This small molecule binds to this protein.
Small molecule (SMILES): CC(=O)N[C@@H]1[C@@H](O)[C@H](O)[C@@H](CO)O[C@H]1O

Sequence of chain 1.A:
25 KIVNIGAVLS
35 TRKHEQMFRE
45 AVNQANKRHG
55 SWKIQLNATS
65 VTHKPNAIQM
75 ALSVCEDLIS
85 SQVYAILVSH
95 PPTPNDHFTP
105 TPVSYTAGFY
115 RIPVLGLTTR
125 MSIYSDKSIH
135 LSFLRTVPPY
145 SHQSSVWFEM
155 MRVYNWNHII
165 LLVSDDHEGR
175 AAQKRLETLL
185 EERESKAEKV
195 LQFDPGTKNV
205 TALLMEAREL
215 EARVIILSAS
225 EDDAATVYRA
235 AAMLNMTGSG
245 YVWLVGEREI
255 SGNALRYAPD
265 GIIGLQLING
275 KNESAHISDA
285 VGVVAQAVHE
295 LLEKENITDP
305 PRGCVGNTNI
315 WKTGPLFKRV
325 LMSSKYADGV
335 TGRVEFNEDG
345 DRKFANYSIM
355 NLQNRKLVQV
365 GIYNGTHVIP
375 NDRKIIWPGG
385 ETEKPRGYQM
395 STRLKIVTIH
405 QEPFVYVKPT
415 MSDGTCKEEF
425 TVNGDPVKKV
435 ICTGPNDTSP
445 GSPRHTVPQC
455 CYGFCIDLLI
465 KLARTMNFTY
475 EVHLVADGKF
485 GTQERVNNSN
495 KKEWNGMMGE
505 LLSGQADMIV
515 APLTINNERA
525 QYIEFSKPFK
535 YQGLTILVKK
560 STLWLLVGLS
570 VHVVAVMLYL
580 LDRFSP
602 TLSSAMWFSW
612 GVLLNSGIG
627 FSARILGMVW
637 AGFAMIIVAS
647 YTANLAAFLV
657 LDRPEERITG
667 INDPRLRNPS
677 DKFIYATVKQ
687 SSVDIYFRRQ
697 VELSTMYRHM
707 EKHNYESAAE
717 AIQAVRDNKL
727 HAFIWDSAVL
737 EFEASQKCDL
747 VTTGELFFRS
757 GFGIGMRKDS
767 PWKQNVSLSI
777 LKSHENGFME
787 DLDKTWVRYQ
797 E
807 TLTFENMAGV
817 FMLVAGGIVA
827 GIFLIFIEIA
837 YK

Binding-site contacts:
Ligand atom C5 contacts residue ASN239 of chain 1.A at 3.6 Å.
Ligand atom C4 contacts residue ASN239 of chain 1.A at 4.3 Å.
Ligand atom C3 contacts residue ASN239 of chain 1.A at 3.9 Å.
Ligand atom C7 contacts residue ASN239 of chain 1.A at 4.1 Å.
Ligand atom C2 contacts residue ASN239 of chain 1.A at 2.5 Å.
Ligand atom O5 contacts residue ASN239 of chain 1.A at 2.4 Å (h-bond).
Ligand atom C1 contacts residue ASN239 of chain 1.A at 1.4 Å.
Ligand atom N2 contacts residue ASN239 of chain 1.A at 2.9 Å (h-bond).